This small molecule binds to this protein.
Small molecule (SMILES): CC(C)CCC[C@@H](C)[C@H]1CC[C@H]2[C@@H]3CC=C4C[C@@H](OC(=O)CCC(=O)O)CC[C@]4(C)[C@H]3CC[C@]12C

Sequence of chain 1.A:
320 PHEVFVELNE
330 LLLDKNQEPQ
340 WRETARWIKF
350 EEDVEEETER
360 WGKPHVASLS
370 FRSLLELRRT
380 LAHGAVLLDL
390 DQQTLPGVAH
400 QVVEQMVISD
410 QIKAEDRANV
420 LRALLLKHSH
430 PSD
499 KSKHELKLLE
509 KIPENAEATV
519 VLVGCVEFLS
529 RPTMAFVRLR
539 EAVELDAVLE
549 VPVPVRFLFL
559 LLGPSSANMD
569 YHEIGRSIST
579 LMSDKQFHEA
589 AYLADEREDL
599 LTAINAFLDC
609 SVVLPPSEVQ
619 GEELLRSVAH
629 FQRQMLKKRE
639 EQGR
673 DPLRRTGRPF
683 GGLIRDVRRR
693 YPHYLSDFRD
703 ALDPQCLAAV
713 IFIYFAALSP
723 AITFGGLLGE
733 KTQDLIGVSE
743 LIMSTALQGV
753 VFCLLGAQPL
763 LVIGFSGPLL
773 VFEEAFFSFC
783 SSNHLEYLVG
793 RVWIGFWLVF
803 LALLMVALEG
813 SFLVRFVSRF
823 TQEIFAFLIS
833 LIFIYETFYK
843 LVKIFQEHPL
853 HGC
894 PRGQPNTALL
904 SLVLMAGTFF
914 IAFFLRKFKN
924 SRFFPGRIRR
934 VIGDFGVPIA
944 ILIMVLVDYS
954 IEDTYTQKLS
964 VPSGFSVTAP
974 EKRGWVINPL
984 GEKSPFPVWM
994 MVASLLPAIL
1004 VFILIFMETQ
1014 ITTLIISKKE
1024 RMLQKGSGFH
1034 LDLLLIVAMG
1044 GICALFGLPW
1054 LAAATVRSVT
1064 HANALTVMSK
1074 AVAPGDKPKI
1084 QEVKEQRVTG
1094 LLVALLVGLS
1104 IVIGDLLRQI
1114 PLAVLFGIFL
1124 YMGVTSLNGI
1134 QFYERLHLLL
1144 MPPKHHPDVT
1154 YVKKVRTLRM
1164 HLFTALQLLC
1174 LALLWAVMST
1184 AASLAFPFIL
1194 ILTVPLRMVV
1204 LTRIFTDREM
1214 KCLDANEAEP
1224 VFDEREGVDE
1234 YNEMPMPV

Binding-site contacts:
Ligand atom CAY contacts residue LEU1165 of chain 1.A at 4.0 Å (hydrophobic).
Ligand atom CBB contacts residue LEU1171 of chain 1.A at 3.7 Å (hydrophobic).
Ligand atom CAX contacts residue LEU1165 of chain 1.A at 4.4 Å (hydrophobic).
Ligand atom OAF contacts residue ARG1162 of chain 1.A at 4.2 Å.
Ligand atom CAL contacts residue LEU1161 of chain 1.A at 4.3 Å (hydrophobic).
Ligand atom CAR contacts residue HIS1164 of chain 1.A at 4.2 Å.
Ligand atom CAS contacts residue LEU1142 of chain 1.A at 4.1 Å (hydrophobic).
Ligand atom CAU contacts residue ALA1168 of chain 1.A at 3.4 Å (hydrophobic).
Ligand atom CBC contacts residue LEU1165 of chain 1.A at 4.3 Å (hydrophobic).
Ligand atom CAM contacts residue LEU1165 of chain 1.A at 4.4 Å (hydrophobic).
Ligand atom CAS contacts residue ALA1168 of chain 1.A at 3.4 Å (hydrophobic).
Ligand atom CBI contacts residue LEU1142 of chain 1.A at 4.3 Å (hydrophobic).
Ligand atom CBE contacts residue LEU1171 of chain 1.A at 4.3 Å (hydrophobic).
Ligand atom CAC contacts residue LEU1142 of chain 1.A at 3.5 Å (hydrophobic).
Ligand atom CBF contacts residue ALA1168 of chain 1.A at 3.8 Å (hydrophobic).
Ligand atom OAF contacts residue LEU1161 of chain 1.A at 3.5 Å.
Ligand atom CAX contacts residue LEU1161 of chain 1.A at 4.2 Å (hydrophobic).
Ligand atom CAE contacts residue LEU1142 of chain 1.A at 3.8 Å (hydrophobic).
Ligand atom CAO contacts residue LEU1171 of chain 1.A at 3.5 Å (hydrophobic).
Ligand atom OAH contacts residue LEU1165 of chain 1.A at 3.6 Å.
Ligand atom CAU contacts residue LEU1142 of chain 1.A at 3.9 Å (hydrophobic).
Ligand atom CAC contacts residue LEU1171 of chain 1.A at 3.2 Å (hydrophobic).
Ligand atom CAU contacts residue HIS1164 of chain 1.A at 4.5 Å.
Ligand atom CAR contacts residue LEU1165 of chain 1.A at 4.4 Å (hydrophobic).
Ligand atom OAW contacts residue LEU1161 of chain 1.A at 4.5 Å.
Ligand atom OAW contacts residue LEU1165 of chain 1.A at 4.0 Å.
Ligand atom CAT contacts residue HIS1164 of chain 1.A at 3.8 Å.
Ligand atom CAT contacts residue LEU1165 of chain 1.A at 4.1 Å (hydrophobic).
Ligand atom OAG contacts residue LEU1165 of chain 1.A at 4.3 Å.
Ligand atom CAC contacts residue LEU1139 of chain 1.A at 4.1 Å (hydrophobic).
Ligand atom CAB contacts residue LEU1139 of chain 1.A at 4.2 Å (hydrophobic).
Ligand atom CAR contacts residue LEU1161 of chain 1.A at 4.2 Å (hydrophobic).
Ligand atom OAH contacts residue ARG1162 of chain 1.A at 4.1 Å.
Ligand atom CAS contacts residue HIS1164 of chain 1.A at 3.8 Å.